A small-molecule ligand and the protein it binds are described below.
Small molecule (SMILES): Nc1ncnc2c1ncn2[C@@H]1O[C@H](CO[P](=O)(O)O[P](=O)(O)CP(=O)(O)O)[C@@H](O)[C@H]1O

Sequence of chain 8.A:
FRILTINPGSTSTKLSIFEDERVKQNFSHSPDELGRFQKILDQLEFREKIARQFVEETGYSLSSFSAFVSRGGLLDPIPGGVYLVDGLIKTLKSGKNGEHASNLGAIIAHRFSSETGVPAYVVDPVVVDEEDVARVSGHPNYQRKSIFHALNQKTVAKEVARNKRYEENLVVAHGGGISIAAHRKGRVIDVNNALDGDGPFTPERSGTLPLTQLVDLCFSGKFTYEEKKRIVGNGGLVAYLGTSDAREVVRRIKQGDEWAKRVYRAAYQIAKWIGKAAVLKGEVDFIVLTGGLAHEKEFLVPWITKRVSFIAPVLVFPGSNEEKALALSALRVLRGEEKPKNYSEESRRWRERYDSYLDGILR

Binding-site contacts:
Ligand atom C5 contacts residue GLU22 of chain 2.A at 3.5 Å.
Ligand atom O3A contacts residue GLY185 of chain 8.A at 3.5 Å (h-bond).
Ligand atom O1G contacts residue GLY186 of chain 8.A at 2.9 Å (h-bond).
Ligand atom N3 contacts residue ALA256 of chain 8.A at 3.3 Å.
Ligand atom O2A contacts residue GLY184 of chain 8.A at 3.3 Å.
Ligand atom C5' contacts residue GLY304 of chain 8.A at 3.7 Å.
Ligand atom O3G contacts residue HIS154 of chain 8.A at 3.0 Å (h-bond).
Ligand atom O1G contacts residue ARG214 of chain 8.A at 3.5 Å (salt-bridge).
Ligand atom PG contacts residue GLY185 of chain 8.A at 3.4 Å.
Ligand atom O3' contacts residue SER254 of chain 8.A at 3.4 Å (h-bond).
Ligand atom C2 contacts residue ARG257 of chain 8.A at 3.5 Å.
Ligand atom C5 contacts residue GLY304 of chain 8.A at 3.9 Å.
Ligand atom N7 contacts residue GLU22 of chain 2.A at 2.9 Å (salt-bridge).
Ligand atom O1G contacts residue GLY185 of chain 8.A at 3.5 Å.
Ligand atom N6 contacts residue HIS307 of chain 8.A at 3.4 Å.
Ligand atom N7 contacts residue HIS307 of chain 8.A at 3.7 Å.
Ligand atom C3B contacts residue GLY185 of chain 8.A at 3.4 Å.
Ligand atom N9 contacts residue GLY304 of chain 8.A at 3.7 Å.
Ligand atom O4' contacts residue GLY304 of chain 8.A at 3.2 Å.
Ligand atom C6 contacts residue HIS307 of chain 8.A at 3.3 Å.
Ligand atom C5 contacts residue HIS307 of chain 8.A at 3.8 Å.
Ligand atom O2G contacts residue HIS182 of chain 8.A at 3.7 Å.
Ligand atom O2' contacts residue SER254 of chain 8.A at 2.8 Å (h-bond).
Ligand atom PG contacts residue GLY186 of chain 8.A at 3.6 Å.
Ligand atom O5' contacts residue GLY304 of chain 8.A at 3.6 Å.
Ligand atom N6 contacts residue GLU22 of chain 2.A at 2.9 Å (salt-bridge).
Ligand atom O2G contacts residue GLY185 of chain 8.A at 2.9 Å (h-bond).
Ligand atom N1 contacts residue ARG257 of chain 8.A at 3.5 Å.
Ligand atom C5' contacts residue GLY184 of chain 8.A at 3.5 Å.
Ligand atom O2' contacts residue ASP255 of chain 8.A at 3.5 Å.
Ligand atom O2' contacts residue ALA256 of chain 8.A at 2.9 Å (h-bond).
Ligand atom O2G contacts residue GLY184 of chain 8.A at 3.4 Å.
Ligand atom C4 contacts residue GLY304 of chain 8.A at 3.7 Å.
Ligand atom O2G contacts residue GLY186 of chain 8.A at 3.4 Å (h-bond).
Ligand atom C6 contacts residue GLU22 of chain 2.A at 3.7 Å.
Ligand atom O1G contacts residue HIS154 of chain 8.A at 3.6 Å.
Ligand atom O4' contacts residue LEU305 of chain 8.A at 3.2 Å (h-bond).
Ligand atom N1 contacts residue HIS307 of chain 8.A at 3.6 Å.
Ligand atom O2A contacts residue GLY304 of chain 8.A at 3.3 Å (h-bond).
Ligand atom PG contacts residue HIS154 of chain 8.A at 3.6 Å.

Sequence of chain 2.A:
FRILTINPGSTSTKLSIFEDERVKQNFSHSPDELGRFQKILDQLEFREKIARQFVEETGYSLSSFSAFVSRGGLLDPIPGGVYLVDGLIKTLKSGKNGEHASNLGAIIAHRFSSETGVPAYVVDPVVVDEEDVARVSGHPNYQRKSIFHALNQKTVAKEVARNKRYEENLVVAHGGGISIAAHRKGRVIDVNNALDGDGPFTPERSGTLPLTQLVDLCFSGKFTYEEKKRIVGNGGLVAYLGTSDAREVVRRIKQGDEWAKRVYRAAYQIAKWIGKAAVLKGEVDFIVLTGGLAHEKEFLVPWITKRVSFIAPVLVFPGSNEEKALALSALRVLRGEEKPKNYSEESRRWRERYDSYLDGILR